The protein below binds the small molecule below.
Small molecule (SMILES): CC(=O)N[C@H]1[C@H](O[C@H]2[C@H](O)[C@@H](NC(C)=O)CO[C@@H]2CO)O[C@H](CO)[C@@H](O)[C@@H]1O

Binding-site contacts:
Ligand atom C7 contacts residue ASN12 of chain 39.D at 3.9 Å.
Ligand atom N2 contacts residue ASN12 of chain 39.D at 3.8 Å.
Ligand atom C2 contacts residue ASN12 of chain 39.D at 3.3 Å.
Ligand atom C1 contacts residue ASN12 of chain 39.D at 2.2 Å.
Ligand atom O7 contacts residue ASN12 of chain 39.D at 3.6 Å.
Ligand atom O5 contacts residue ASN12 of chain 39.D at 2.7 Å (h-bond).
Ligand atom C5 contacts residue ASN12 of chain 39.D at 4.1 Å.

Sequence of chain 39.D:
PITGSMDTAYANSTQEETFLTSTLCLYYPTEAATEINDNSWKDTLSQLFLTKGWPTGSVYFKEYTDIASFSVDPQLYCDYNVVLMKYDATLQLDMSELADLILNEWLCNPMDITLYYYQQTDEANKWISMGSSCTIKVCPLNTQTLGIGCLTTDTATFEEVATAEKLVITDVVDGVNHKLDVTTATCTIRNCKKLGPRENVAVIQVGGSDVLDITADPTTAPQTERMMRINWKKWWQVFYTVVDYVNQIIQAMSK